Binding-site contacts:
Ligand atom C1 contacts residue ASN234 of chain 3.A at 1.4 Å.
Ligand atom C4 contacts residue ASN234 of chain 3.A at 4.3 Å.
Ligand atom C2 contacts residue ASN234 of chain 3.A at 2.5 Å.
Ligand atom C8 contacts residue PRO233 of chain 3.A at 4.1 Å (hydrophobic).
Ligand atom N2 contacts residue ASN234 of chain 3.A at 2.9 Å (h-bond).
Ligand atom C8 contacts residue ASN234 of chain 3.A at 4.4 Å.
Ligand atom O5 contacts residue ASN234 of chain 3.A at 2.4 Å (h-bond).
Ligand atom O7 contacts residue ASN234 of chain 3.A at 3.3 Å (h-bond).
Ligand atom C5 contacts residue ASN234 of chain 3.A at 3.7 Å.
Ligand atom C3 contacts residue ASN234 of chain 3.A at 3.8 Å.
Ligand atom C7 contacts residue ASN234 of chain 3.A at 3.3 Å.

Sequence of chain 3.A:
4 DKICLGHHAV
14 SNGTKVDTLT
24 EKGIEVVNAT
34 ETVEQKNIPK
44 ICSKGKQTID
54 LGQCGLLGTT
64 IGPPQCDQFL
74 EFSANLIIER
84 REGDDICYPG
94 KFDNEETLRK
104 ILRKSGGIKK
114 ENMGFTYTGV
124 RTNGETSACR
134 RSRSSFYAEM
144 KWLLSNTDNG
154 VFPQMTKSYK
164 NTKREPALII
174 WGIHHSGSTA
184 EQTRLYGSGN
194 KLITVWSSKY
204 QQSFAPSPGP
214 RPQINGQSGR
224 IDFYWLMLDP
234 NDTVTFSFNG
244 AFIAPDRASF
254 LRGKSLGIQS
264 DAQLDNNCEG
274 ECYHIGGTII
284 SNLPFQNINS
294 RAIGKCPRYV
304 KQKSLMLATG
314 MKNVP

A small-molecule ligand and the protein it binds are described below.
Small molecule (SMILES): CC(=O)N[C@@H]1[C@@H](O)[C@H](O)[C@@H](CO)O[C@H]1O